Sequence of chain 1.B:
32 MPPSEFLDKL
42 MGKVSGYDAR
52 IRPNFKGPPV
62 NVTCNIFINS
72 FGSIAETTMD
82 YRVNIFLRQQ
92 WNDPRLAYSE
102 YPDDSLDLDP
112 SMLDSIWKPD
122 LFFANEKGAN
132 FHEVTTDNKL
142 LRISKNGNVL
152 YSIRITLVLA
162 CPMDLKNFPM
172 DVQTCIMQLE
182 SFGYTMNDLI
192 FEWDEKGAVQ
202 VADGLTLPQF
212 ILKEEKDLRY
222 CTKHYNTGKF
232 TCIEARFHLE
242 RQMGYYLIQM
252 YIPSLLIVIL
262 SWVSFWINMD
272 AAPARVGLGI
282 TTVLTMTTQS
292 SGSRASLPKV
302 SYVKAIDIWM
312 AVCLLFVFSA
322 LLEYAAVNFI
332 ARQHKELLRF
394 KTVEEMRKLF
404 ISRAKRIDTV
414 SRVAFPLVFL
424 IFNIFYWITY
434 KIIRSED

Binding-site contacts:
Ligand atom O7 contacts residue ASN55 of chain 1.B at 4.4 Å.
Ligand atom N2 contacts residue ASN62 of chain 1.B at 3.0 Å (h-bond).
Ligand atom O3 contacts residue PRO59 of chain 1.B at 3.9 Å.
Ligand atom O7 contacts residue VAL61 of chain 1.B at 4.2 Å.
Ligand atom N2 contacts residue PRO60 of chain 1.B at 2.8 Å (h-bond).
Ligand atom C2 contacts residue ASN62 of chain 1.B at 2.5 Å.
Ligand atom C5 contacts residue ASN62 of chain 1.B at 3.7 Å.
Ligand atom O5 contacts residue ASN62 of chain 1.B at 2.4 Å (h-bond).
Ligand atom O7 contacts residue PRO59 of chain 1.B at 3.5 Å (h-bond).
Ligand atom C1 contacts residue ASN62 of chain 1.B at 1.4 Å.
Ligand atom C8 contacts residue ASN62 of chain 1.B at 4.2 Å.
Ligand atom C7 contacts residue PRO60 of chain 1.B at 3.2 Å (hydrophobic).
Ligand atom C7 contacts residue ASN62 of chain 1.B at 3.8 Å.
Ligand atom C3 contacts residue ASN62 of chain 1.B at 3.8 Å.
Ligand atom C7 contacts residue PRO59 of chain 1.B at 4.2 Å (hydrophobic).
Ligand atom C4 contacts residue ASN62 of chain 1.B at 4.3 Å.
Ligand atom C1 contacts residue PRO60 of chain 1.B at 4.2 Å (hydrophobic).
Ligand atom N2 contacts residue PRO59 of chain 1.B at 4.3 Å.
Ligand atom O7 contacts residue PRO60 of chain 1.B at 2.9 Å (h-bond).
Ligand atom C2 contacts residue PRO60 of chain 1.B at 4.0 Å (hydrophobic).

The small molecule below binds the protein below.
Small molecule (SMILES): CC(=O)N[C@@H]1[C@@H](O)[C@H](O)[C@@H](CO)O[C@H]1O